Sequence of chain 1.E:
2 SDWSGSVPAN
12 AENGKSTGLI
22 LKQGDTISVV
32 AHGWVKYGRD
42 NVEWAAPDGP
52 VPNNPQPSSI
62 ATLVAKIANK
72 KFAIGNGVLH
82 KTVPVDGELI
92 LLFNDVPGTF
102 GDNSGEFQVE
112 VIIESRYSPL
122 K

Binding-site contacts:
Ligand atom O3 contacts residue TYR38 of chain 1.E at 3.2 Å (h-bond).
Ligand atom O5 contacts residue GLN57 of chain 1.E at 3.1 Å (h-bond).
Ligand atom C1 contacts residue TYR38 of chain 1.E at 3.8 Å (hydrophobic).
Ligand atom O2 contacts residue GLY39 of chain 1.E at 3.9 Å.
Ligand atom C3 contacts residue ASP103 of chain 1.E at 3.7 Å.
Ligand atom C2 contacts residue TYR38 of chain 1.E at 3.4 Å (hydrophobic).
Ligand atom C6 contacts residue GLN57 of chain 1.E at 3.6 Å.
Ligand atom C3 contacts residue CA1 of chain 1.T at 3.4 Å.
Ligand atom C6 contacts residue VAL97 of chain 1.E at 3.8 Å (hydrophobic).
Ligand atom C4 contacts residue ASP96 of chain 1.E at 3.6 Å.
Ligand atom O6 contacts residue ASP103 of chain 1.E at 3.6 Å.
Ligand atom O4 contacts residue CA1 of chain 1.T at 2.5 Å.
Ligand atom O6 contacts residue ILE61 of chain 1.E at 3.7 Å.
Ligand atom C5 contacts residue GLN57 of chain 1.E at 3.9 Å.
Ligand atom O5 contacts residue TYR38 of chain 1.E at 3.7 Å.
Ligand atom C4 contacts residue CA1 of chain 1.T at 3.4 Å.
Ligand atom O2 contacts residue ASP103 of chain 1.E at 3.4 Å (salt-bridge).
Ligand atom O6 contacts residue GLU44 of chain 1.E at 3.9 Å.
Ligand atom O3 contacts residue ASP103 of chain 1.E at 2.6 Å (salt-bridge).
Ligand atom C6 contacts residue ASP96 of chain 1.E at 3.5 Å.
Ligand atom O3 contacts residue THR100 of chain 1.E at 3.6 Å.
Ligand atom O4 contacts residue TYR38 of chain 1.E at 3.1 Å (h-bond).
Ligand atom O6 contacts residue PRO58 of chain 1.E at 3.9 Å.
Ligand atom O3 contacts residue ASP41 of chain 1.E at 2.8 Å (salt-bridge).
Ligand atom O2 contacts residue GLU44 of chain 1.E at 2.6 Å (salt-bridge).
Ligand atom C4 contacts residue GLU44 of chain 1.E at 3.4 Å.
Ligand atom C6 contacts residue ILE61 of chain 1.E at 3.7 Å (hydrophobic).
Ligand atom O3 contacts residue GLU44 of chain 1.E at 3.8 Å.
Ligand atom O4 contacts residue THR100 of chain 1.E at 3.4 Å (h-bond).
Ligand atom C6 contacts residue GLN57 of chain 1.E at 3.7 Å.
Ligand atom O6 contacts residue GLN57 of chain 1.E at 2.6 Å (h-bond).
Ligand atom O4 contacts residue ASP96 of chain 1.E at 2.7 Å (salt-bridge).
Ligand atom O4 contacts residue GLN57 of chain 1.E at 2.8 Å (h-bond).
Ligand atom C3 contacts residue TYR38 of chain 1.E at 3.7 Å (hydrophobic).
Ligand atom O4 contacts residue GLU44 of chain 1.E at 2.6 Å (salt-bridge).
Ligand atom C2 contacts residue GLU44 of chain 1.E at 3.1 Å.
Ligand atom C4 contacts residue THR100 of chain 1.E at 3.5 Å.
Ligand atom C3 contacts residue ASP41 of chain 1.E at 3.2 Å.
Ligand atom C1 contacts residue GLU44 of chain 1.E at 3.1 Å.
Ligand atom O3 contacts residue CA1 of chain 1.T at 2.4 Å.

This small molecule binds to this protein.
Small molecule (SMILES): OC[C@H]1O[C@H](OC[C@H]2O[C@H](O[C@]3(CO)O[C@H](CO)[C@@H](O)[C@@H]3O)[C@H](O)[C@@H](O)[C@@H]2O)[C@H](O)[C@@H](O)[C@H]1O